Binding-site contacts:
Ligand atom N2 contacts residue PHE186 of chain 1.B at 4.3 Å.
Ligand atom O5 contacts residue PHE186 of chain 1.B at 4.2 Å.
Ligand atom O5 contacts residue THR105 of chain 1.B at 4.2 Å.
Ligand atom C8 contacts residue PHE103 of chain 1.B at 2.9 Å (hydrophobic).
Ligand atom O5 contacts residue ASN294 of chain 1.B at 1.6 Å (h-bond).
Ligand atom C5 contacts residue ASN294 of chain 1.B at 2.9 Å.
Ligand atom C5 contacts residue TRP292 of chain 1.B at 4.1 Å (hydrophobic).
Ligand atom C4 contacts residue ASN294 of chain 1.B at 3.6 Å.
Ligand atom O6 contacts residue CYS104 of chain 1.B at 4.1 Å.
Ligand atom C7 contacts residue PHE103 of chain 1.B at 4.1 Å (hydrophobic).
Ligand atom C5 contacts residue THR105 of chain 1.B at 4.3 Å.
Ligand atom C3 contacts residue ASN294 of chain 1.B at 4.1 Å.
Ligand atom O5 contacts residue TRP292 of chain 1.B at 4.3 Å.
Ligand atom C2 contacts residue ASN294 of chain 1.B at 3.2 Å.
Ligand atom O6 contacts residue ASN294 of chain 1.B at 2.8 Å (h-bond).
Ligand atom N2 contacts residue ASN294 of chain 1.B at 4.1 Å.
Ligand atom C6 contacts residue ASN294 of chain 1.B at 3.4 Å.
Ligand atom C1 contacts residue ASN294 of chain 1.B at 1.7 Å.
Ligand atom O7 contacts residue PHE103 of chain 1.B at 4.1 Å.
Ligand atom O6 contacts residue THR105 of chain 1.B at 2.1 Å (h-bond).
Ligand atom C6 contacts residue TRP292 of chain 1.B at 3.7 Å (hydrophobic).
Ligand atom C2 contacts residue PHE186 of chain 1.B at 4.5 Å (hydrophobic).
Ligand atom C1 contacts residue PHE186 of chain 1.B at 3.5 Å (hydrophobic).
Ligand atom C6 contacts residue THR105 of chain 1.B at 3.4 Å.

Sequence of chain 1.B:
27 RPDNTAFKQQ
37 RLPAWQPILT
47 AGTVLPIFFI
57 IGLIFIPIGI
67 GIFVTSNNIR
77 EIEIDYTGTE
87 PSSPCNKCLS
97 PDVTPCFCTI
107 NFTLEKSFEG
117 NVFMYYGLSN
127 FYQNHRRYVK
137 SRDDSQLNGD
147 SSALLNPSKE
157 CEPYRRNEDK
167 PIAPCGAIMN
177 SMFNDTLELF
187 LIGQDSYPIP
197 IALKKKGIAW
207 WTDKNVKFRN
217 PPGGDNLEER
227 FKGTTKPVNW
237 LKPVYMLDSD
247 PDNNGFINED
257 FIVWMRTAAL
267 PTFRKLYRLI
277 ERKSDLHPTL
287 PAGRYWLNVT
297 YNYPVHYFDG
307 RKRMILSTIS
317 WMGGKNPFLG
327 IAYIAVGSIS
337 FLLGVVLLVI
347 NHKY

A protein and the small-molecule ligand that binds it are described below.
Small molecule (SMILES): CC(=O)N[C@@H]1[C@@H](O)[C@H](O)[C@@H](CO)O[C@H]1O